Binding-site contacts:
Ligand atom C34 contacts residue LEU117 of chain 1.A at 3.7 Å (hydrophobic).
Ligand atom C2 contacts residue EGY1 of chain 1.N at 4.3 Å.
Ligand atom C22 contacts residue LEU117 of chain 1.A at 3.8 Å (hydrophobic).
Ligand atom P contacts residue ASN113 of chain 1.A at 4.3 Å.
Ligand atom C14 contacts residue EGY1 of chain 1.N at 4.2 Å.
Ligand atom O13 contacts residue EGY1 of chain 1.N at 4.1 Å.
Ligand atom O12 contacts residue ARG112 of chain 1.A at 2.8 Å (salt-bridge).
Ligand atom C26 contacts residue EGY1 of chain 1.N at 4.4 Å.
Ligand atom C3 contacts residue VAL36 of chain 1.A at 4.1 Å (hydrophobic).
Ligand atom C3B contacts residue LEU121 of chain 1.A at 3.7 Å (hydrophobic).
Ligand atom O12 contacts residue SER41 of chain 1.A at 3.6 Å.
Ligand atom C36 contacts residue EGY1 of chain 1.N at 3.9 Å.
Ligand atom C2C contacts residue EGY1 of chain 1.N at 4.3 Å.
Ligand atom C1 contacts residue EGY1 of chain 1.N at 4.2 Å.
Ligand atom C15 contacts residue TYR303 of chain 1.B at 4.2 Å (hydrophobic).
Ligand atom C3A contacts residue LEU121 of chain 1.A at 3.8 Å (hydrophobic).
Ligand atom C37 contacts residue LEU117 of chain 1.A at 3.9 Å (hydrophobic).
Ligand atom C21 contacts residue EGY1 of chain 1.N at 4.0 Å.
Ligand atom C38 contacts residue ILE29 of chain 1.A at 4.3 Å (hydrophobic).
Ligand atom O14 contacts residue SER41 of chain 1.A at 4.4 Å.
Ligand atom C12 contacts residue EGY1 of chain 1.N at 4.2 Å.
Ligand atom C39 contacts residue ILE29 of chain 1.A at 4.3 Å (hydrophobic).
Ligand atom O12 contacts residue ASN113 of chain 1.A at 3.4 Å (h-bond).
Ligand atom C35 contacts residue EGY1 of chain 1.N at 4.3 Å.
Ligand atom O22 contacts residue EGY1 of chain 1.N at 4.2 Å.
Ligand atom O22 contacts residue ASN113 of chain 1.A at 3.3 Å.
Ligand atom C21 contacts residue ASN113 of chain 1.A at 4.3 Å.
Ligand atom C39 contacts residue LEU121 of chain 1.A at 3.8 Å (hydrophobic).
Ligand atom C23 contacts residue EGY1 of chain 1.N at 3.9 Å.
Ligand atom C24 contacts residue LEU117 of chain 1.A at 3.9 Å (hydrophobic).
Ligand atom O11 contacts residue ASN113 of chain 1.A at 4.0 Å.
Ligand atom O21 contacts residue EGY1 of chain 1.N at 3.3 Å (h-bond).
Ligand atom C31 contacts residue VAL36 of chain 1.A at 4.4 Å (hydrophobic).
Ligand atom C2E contacts residue PHE410 of chain 1.B at 4.3 Å (hydrophobic).
Ligand atom C37 contacts residue ILE29 of chain 1.A at 4.3 Å (hydrophobic).
Ligand atom C33 contacts residue EGY1 of chain 1.N at 4.2 Å.
Ligand atom O32 contacts residue ILE37 of chain 1.A at 4.0 Å.
Ligand atom O11 contacts residue EGY1 of chain 1.N at 4.3 Å.
Ligand atom P contacts residue ARG112 of chain 1.A at 4.1 Å.
Ligand atom C14 contacts residue TYR303 of chain 1.B at 3.9 Å (hydrophobic).

Sequence of chain 1.B:
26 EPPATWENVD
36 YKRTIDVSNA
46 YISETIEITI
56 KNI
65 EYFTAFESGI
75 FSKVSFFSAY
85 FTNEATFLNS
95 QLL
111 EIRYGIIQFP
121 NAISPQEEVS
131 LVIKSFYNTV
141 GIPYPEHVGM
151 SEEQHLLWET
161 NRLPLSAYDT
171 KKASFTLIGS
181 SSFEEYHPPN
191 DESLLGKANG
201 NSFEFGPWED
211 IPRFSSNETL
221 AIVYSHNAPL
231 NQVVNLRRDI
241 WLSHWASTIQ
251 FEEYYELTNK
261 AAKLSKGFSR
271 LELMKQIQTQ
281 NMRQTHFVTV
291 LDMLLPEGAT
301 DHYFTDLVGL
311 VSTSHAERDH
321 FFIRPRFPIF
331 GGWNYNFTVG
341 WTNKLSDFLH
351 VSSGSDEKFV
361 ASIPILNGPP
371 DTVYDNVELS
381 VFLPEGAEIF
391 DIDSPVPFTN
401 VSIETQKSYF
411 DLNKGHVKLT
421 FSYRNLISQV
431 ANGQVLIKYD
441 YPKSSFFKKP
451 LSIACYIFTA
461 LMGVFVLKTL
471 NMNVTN

Sequence of chain 1.A:
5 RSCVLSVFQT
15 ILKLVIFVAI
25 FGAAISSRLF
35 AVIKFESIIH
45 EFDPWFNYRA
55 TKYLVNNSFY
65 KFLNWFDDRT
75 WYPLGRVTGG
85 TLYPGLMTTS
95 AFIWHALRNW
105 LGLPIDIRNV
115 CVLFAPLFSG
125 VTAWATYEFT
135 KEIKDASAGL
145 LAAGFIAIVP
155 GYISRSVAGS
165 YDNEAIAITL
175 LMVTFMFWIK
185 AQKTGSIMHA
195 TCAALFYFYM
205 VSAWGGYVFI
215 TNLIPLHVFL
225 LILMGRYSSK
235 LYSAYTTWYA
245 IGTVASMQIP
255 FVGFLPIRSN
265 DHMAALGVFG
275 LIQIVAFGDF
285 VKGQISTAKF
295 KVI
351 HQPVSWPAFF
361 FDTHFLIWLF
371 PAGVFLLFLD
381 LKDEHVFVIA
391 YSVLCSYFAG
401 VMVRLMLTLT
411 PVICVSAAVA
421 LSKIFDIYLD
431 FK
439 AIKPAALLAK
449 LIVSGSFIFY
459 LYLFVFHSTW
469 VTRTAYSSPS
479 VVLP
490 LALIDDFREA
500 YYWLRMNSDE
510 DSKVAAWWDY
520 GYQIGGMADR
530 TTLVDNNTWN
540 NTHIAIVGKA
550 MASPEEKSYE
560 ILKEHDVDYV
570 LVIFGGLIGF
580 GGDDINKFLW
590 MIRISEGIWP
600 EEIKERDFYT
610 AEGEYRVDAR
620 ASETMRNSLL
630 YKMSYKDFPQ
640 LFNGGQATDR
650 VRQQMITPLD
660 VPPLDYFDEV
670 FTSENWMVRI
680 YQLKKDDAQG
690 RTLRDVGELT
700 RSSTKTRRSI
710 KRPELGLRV

A small-molecule ligand and the protein it binds are described below.
Small molecule (SMILES): CCCCCCCCCCCCCC(=O)O[C@H](COC(=O)CCCCCCCCCC)COP(=O)(O)OCC[N+](C)(C)C